Binding-site contacts:
Ligand atom N4 contacts residue LYS103 of chain 1.A at 2.8 Å (salt-bridge).
Ligand atom C12 contacts residue LEU102 of chain 1.A at 3.7 Å (hydrophobic).
Ligand atom C12 contacts residue LYS103 of chain 1.A at 3.7 Å.
Ligand atom C9 contacts residue GLU138 of chain 1.B at 3.7 Å.
Ligand atom C7 contacts residue TYR183 of chain 1.A at 3.7 Å (hydrophobic).
Ligand atom C15 contacts residue LYS105 of chain 1.A at 3.7 Å.
Ligand atom N5 contacts residue PHE229 of chain 1.A at 3.6 Å.
Ligand atom N1 contacts residue TYR183 of chain 1.A at 3.8 Å.
Ligand atom C14 contacts residue HIS237 of chain 1.A at 3.2 Å.
Ligand atom C2 contacts residue TYR183 of chain 1.A at 3.4 Å (hydrophobic).
Ligand atom C14 contacts residue PRO238 of chain 1.A at 3.7 Å (hydrophobic).
Ligand atom C11 contacts residue LEU102 of chain 1.A at 3.8 Å (hydrophobic).
Ligand atom C20 contacts residue TRP231 of chain 1.A at 3.4 Å (hydrophobic).
Ligand atom C19 contacts residue HIS237 of chain 1.A at 3.1 Å.
Ligand atom C1 contacts residue TYR183 of chain 1.A at 3.5 Å (hydrophobic).
Ligand atom N4 contacts residue LYS105 of chain 1.A at 3.7 Å.
Ligand atom C22 contacts residue TYR190 of chain 1.A at 3.6 Å (hydrophobic).
Ligand atom C3 contacts residue TYR183 of chain 1.A at 3.7 Å (hydrophobic).
Ligand atom C16 contacts residue LYS103 of chain 1.A at 3.5 Å.
Ligand atom C5 contacts residue TYR183 of chain 1.A at 3.8 Å (hydrophobic).
Ligand atom C15 contacts residue LYS103 of chain 1.A at 3.2 Å.
Ligand atom C7 contacts residue LEU102 of chain 1.A at 3.7 Å (hydrophobic).
Ligand atom C4 contacts residue TYR190 of chain 1.A at 3.6 Å (hydrophobic).
Ligand atom N2 contacts residue LYS103 of chain 1.A at 3.2 Å (salt-bridge).
Ligand atom N6 contacts residue TYR190 of chain 1.A at 3.3 Å (h-bond).
Ligand atom N5 contacts residue HIS237 of chain 1.A at 3.0 Å.
Ligand atom N6 contacts residue PHE229 of chain 1.A at 3.5 Å.
Ligand atom C6 contacts residue TYR183 of chain 1.A at 3.5 Å (hydrophobic).
Ligand atom C13 contacts residue HIS237 of chain 1.A at 3.5 Å.
Ligand atom N5 contacts residue LEU236 of chain 1.A at 3.3 Å (h-bond).
Ligand atom N2 contacts residue LYS105 of chain 1.A at 3.6 Å.
Ligand atom C14 contacts residue TYR320 of chain 1.A at 3.6 Å (hydrophobic).
Ligand atom N4 contacts residue LEU102 of chain 1.A at 3.5 Å.
Ligand atom N6 contacts residue TRP231 of chain 1.A at 3.5 Å.
Ligand atom C7 contacts residue PRO97 of chain 1.A at 3.8 Å (hydrophobic).
Ligand atom N2 contacts residue LEU102 of chain 1.A at 3.8 Å.
Ligand atom C22 contacts residue TRP231 of chain 1.A at 3.3 Å (hydrophobic).
Ligand atom N3 contacts residue LEU102 of chain 1.A at 3.8 Å.
Ligand atom N5 contacts residue PRO238 of chain 1.A at 3.4 Å (h-bond).
Ligand atom C19 contacts residue PRO238 of chain 1.A at 3.8 Å (hydrophobic).

This protein binds this small molecule.
Small molecule (SMILES): Cc1cc(/C=C/C#N)cc(C)c1Nc1ccnc(Nc2ccc(C#N)cc2)n1

Sequence of chain 1.B:
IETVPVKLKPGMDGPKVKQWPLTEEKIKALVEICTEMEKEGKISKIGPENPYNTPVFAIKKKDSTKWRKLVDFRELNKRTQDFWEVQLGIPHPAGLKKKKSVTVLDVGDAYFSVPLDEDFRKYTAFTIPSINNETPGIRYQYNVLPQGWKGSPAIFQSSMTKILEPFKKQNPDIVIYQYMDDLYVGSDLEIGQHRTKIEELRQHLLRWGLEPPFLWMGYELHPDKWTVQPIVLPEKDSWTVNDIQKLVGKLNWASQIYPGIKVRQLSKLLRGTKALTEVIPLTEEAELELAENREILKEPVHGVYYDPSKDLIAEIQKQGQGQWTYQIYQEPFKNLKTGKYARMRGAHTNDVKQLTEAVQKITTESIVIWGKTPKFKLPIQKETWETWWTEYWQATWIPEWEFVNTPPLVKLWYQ

Sequence of chain 1.A:
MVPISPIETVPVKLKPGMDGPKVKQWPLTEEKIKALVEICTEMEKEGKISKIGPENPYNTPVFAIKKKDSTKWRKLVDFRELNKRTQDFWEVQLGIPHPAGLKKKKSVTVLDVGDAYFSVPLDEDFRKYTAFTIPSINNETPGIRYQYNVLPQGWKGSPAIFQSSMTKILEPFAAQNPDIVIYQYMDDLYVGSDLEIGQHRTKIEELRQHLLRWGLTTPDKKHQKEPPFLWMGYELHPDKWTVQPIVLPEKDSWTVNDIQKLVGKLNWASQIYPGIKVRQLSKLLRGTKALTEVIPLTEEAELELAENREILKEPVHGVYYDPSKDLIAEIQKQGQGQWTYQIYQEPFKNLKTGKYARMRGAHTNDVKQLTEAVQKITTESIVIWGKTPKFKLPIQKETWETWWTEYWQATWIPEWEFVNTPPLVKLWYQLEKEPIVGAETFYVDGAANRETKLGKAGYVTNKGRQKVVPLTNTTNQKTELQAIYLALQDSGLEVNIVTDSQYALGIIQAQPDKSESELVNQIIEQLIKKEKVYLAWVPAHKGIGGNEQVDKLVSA